The protein below binds the small molecule below.
Small molecule (SMILES): CC(=O)N[C@@H]1[C@@H](O)[C@H](O)[C@@H](CO)O[C@H]1O

Binding-site contacts:
Ligand atom O5 contacts residue ASN154 of chain 1.B at 2.5 Å (h-bond).
Ligand atom C1 contacts residue LYS3 of chain 1.B at 3.6 Å.
Ligand atom C3 contacts residue ASN154 of chain 1.B at 3.8 Å.
Ligand atom C1 contacts residue FUC3 of chain 1.G at 4.2 Å.
Ligand atom C5 contacts residue LYS3 of chain 1.B at 3.8 Å.
Ligand atom N2 contacts residue FUC3 of chain 1.G at 3.6 Å (h-bond).
Ligand atom O7 contacts residue ASN154 of chain 1.B at 4.3 Å.
Ligand atom C2 contacts residue ASN154 of chain 1.B at 2.4 Å.
Ligand atom C5 contacts residue ASN154 of chain 1.B at 3.8 Å.
Ligand atom C2 contacts residue FUC3 of chain 1.G at 4.4 Å.
Ligand atom C7 contacts residue FUC3 of chain 1.G at 4.3 Å.
Ligand atom O7 contacts residue FUC3 of chain 1.G at 3.8 Å.
Ligand atom C7 contacts residue ASN154 of chain 1.B at 3.4 Å.
Ligand atom N2 contacts residue ASN154 of chain 1.B at 2.8 Å (h-bond).
Ligand atom O5 contacts residue LYS3 of chain 1.B at 3.2 Å (salt-bridge).
Ligand atom C8 contacts residue ASN154 of chain 1.B at 3.6 Å.
Ligand atom C3 contacts residue FUC3 of chain 1.G at 4.3 Å.
Ligand atom C4 contacts residue ASN154 of chain 1.B at 4.3 Å.
Ligand atom C1 contacts residue ASN154 of chain 1.B at 1.5 Å.
Ligand atom O6 contacts residue LYS3 of chain 1.B at 3.9 Å.
Ligand atom C6 contacts residue LYS3 of chain 1.B at 4.5 Å.

Sequence of chain 1.B:
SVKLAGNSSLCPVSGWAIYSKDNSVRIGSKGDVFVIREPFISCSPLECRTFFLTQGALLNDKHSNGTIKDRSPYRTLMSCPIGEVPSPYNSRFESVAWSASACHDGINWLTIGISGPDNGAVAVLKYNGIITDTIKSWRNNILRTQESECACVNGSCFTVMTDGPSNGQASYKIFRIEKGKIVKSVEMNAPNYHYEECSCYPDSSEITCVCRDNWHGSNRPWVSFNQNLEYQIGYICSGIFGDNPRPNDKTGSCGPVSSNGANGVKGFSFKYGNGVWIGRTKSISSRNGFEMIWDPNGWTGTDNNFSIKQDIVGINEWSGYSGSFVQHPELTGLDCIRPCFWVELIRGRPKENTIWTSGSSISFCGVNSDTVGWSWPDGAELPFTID